A small-molecule ligand and the protein it binds are described below.
Small molecule (SMILES): c1ccc([P+](c2ccccc2)(c2ccccc2)c2ccccc2)cc1

Sequence of chain 1.A:
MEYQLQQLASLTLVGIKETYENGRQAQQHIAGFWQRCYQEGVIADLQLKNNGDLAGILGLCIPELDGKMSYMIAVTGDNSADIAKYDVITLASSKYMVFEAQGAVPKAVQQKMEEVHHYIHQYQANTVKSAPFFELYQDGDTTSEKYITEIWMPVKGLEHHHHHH

Binding-site contacts:
Ligand atom C6D contacts residue GOL1 of chain 1.F at 3.3 Å.
Ligand atom C6A contacts residue ILE120 of chain 1.A at 3.6 Å (hydrophobic).
Ligand atom C5D contacts residue VAL128 of chain 1.A at 3.1 Å (hydrophobic).
Ligand atom C3D contacts residue MET153 of chain 1.A at 3.0 Å (hydrophobic).
Ligand atom C3D contacts residue VAL128 of chain 1.A at 4.0 Å (hydrophobic).
Ligand atom C2D contacts residue THR127 of chain 1.A at 3.9 Å.
Ligand atom C4D contacts residue MET153 of chain 1.A at 3.4 Å (hydrophobic).
Ligand atom C4B contacts residue PHE133 of chain 1.A at 3.9 Å (hydrophobic).
Ligand atom C5D contacts residue GOL1 of chain 1.F at 3.4 Å.
Ligand atom C4D contacts residue PRO154 of chain 1.A at 4.0 Å (hydrophobic).
Ligand atom C3C contacts residue GOL1 of chain 1.F at 2.9 Å.
Ligand atom C4A contacts residue HIS121 of chain 1.A at 3.5 Å.
Ligand atom C6B contacts residue ILE120 of chain 1.A at 3.8 Å (hydrophobic).
Ligand atom C4D contacts residue VAL128 of chain 1.A at 3.3 Å (hydrophobic).
Ligand atom C5B contacts residue HIS117 of chain 1.A at 3.9 Å.
Ligand atom C5D contacts residue MET153 of chain 1.A at 4.0 Å (hydrophobic).
Ligand atom C5D contacts residue LYS129 of chain 1.A at 3.8 Å.
Ligand atom C6D contacts residue LYS129 of chain 1.A at 3.9 Å.
Ligand atom C3D contacts residue THR127 of chain 1.A at 3.3 Å.
Ligand atom C5A contacts residue ILE120 of chain 1.A at 3.6 Å (hydrophobic).
Ligand atom C5A contacts residue HIS117 of chain 1.A at 3.5 Å.
Ligand atom C5D contacts residue PHE133 of chain 1.A at 3.9 Å (hydrophobic).
Ligand atom C6B contacts residue HIS117 of chain 1.A at 4.0 Å.
Ligand atom C2B contacts residue HIS117 of chain 1.A at 4.0 Å.
Ligand atom C2C contacts residue GOL1 of chain 1.F at 3.2 Å.
Ligand atom C5B contacts residue PHE133 of chain 1.A at 4.0 Å (hydrophobic).
Ligand atom C2D contacts residue ILE120 of chain 1.A at 3.6 Å (hydrophobic).
Ligand atom C5C contacts residue LYS129 of chain 1.A at 3.8 Å.
Ligand atom C1A contacts residue ILE120 of chain 1.A at 3.9 Å (hydrophobic).
Ligand atom C6C contacts residue LYS129 of chain 1.A at 3.8 Å.
Ligand atom C2D contacts residue MET153 of chain 1.A at 3.3 Å (hydrophobic).
Ligand atom C5A contacts residue HIS121 of chain 1.A at 3.9 Å.
Ligand atom C6A contacts residue HIS117 of chain 1.A at 3.3 Å.
Ligand atom C4A contacts residue GLN124 of chain 1.A at 3.2 Å.
Ligand atom C4A contacts residue ILE120 of chain 1.A at 3.8 Å (hydrophobic).
Ligand atom C4B contacts residue HIS117 of chain 1.A at 3.9 Å.
Ligand atom C3A contacts residue GLN124 of chain 1.A at 3.1 Å.
Ligand atom C1D contacts residue MET153 of chain 1.A at 3.9 Å (hydrophobic).
Ligand atom C3B contacts residue HIS117 of chain 1.A at 3.9 Å.
Ligand atom C6D contacts residue PHE133 of chain 1.A at 3.9 Å (hydrophobic).